A protein and the small-molecule ligand that binds it are described below.
Small molecule (SMILES): CC(=O)N[C@@H]1[C@@H](O)[C@H](O)[C@@H](CO)O[C@H]1O

Sequence of chain 1.A:
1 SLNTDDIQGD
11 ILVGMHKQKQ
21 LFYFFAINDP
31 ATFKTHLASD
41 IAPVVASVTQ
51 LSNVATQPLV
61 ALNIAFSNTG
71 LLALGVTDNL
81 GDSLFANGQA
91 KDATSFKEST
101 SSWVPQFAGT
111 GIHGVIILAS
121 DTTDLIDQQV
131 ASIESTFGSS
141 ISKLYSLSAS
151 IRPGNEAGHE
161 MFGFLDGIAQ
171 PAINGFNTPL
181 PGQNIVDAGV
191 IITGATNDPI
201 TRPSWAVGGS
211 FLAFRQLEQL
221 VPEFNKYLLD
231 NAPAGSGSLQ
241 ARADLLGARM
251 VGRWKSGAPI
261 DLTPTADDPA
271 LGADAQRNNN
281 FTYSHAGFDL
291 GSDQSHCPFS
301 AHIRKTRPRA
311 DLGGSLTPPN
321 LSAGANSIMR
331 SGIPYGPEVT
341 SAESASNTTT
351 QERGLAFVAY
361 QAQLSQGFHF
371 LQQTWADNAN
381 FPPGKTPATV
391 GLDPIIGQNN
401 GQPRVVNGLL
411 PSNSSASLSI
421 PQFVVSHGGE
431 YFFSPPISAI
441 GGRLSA

Binding-site contacts:
Ligand atom C1 contacts residue ASN413 of chain 1.A at 1.4 Å.
Ligand atom O7 contacts residue ASN413 of chain 1.A at 3.4 Å (h-bond).
Ligand atom C5 contacts residue SER415 of chain 1.A at 4.0 Å.
Ligand atom C1 contacts residue ALA416 of chain 1.A at 4.3 Å (hydrophobic).
Ligand atom C6 contacts residue ALA416 of chain 1.A at 4.4 Å (hydrophobic).
Ligand atom C1 contacts residue SER415 of chain 1.A at 4.1 Å.
Ligand atom C6 contacts residue SER415 of chain 1.A at 3.5 Å.
Ligand atom O6 contacts residue SER415 of chain 1.A at 4.2 Å.
Ligand atom C2 contacts residue ASN413 of chain 1.A at 2.4 Å.
Ligand atom C4 contacts residue ASN413 of chain 1.A at 4.2 Å.
Ligand atom C8 contacts residue ASN413 of chain 1.A at 4.4 Å.
Ligand atom N2 contacts residue ASN413 of chain 1.A at 2.8 Å (h-bond).
Ligand atom C5 contacts residue ASN413 of chain 1.A at 3.6 Å.
Ligand atom O6 contacts residue ALA416 of chain 1.A at 4.3 Å.
Ligand atom O5 contacts residue ASN413 of chain 1.A at 2.4 Å (h-bond).
Ligand atom C7 contacts residue ASN413 of chain 1.A at 3.3 Å.
Ligand atom O5 contacts residue ALA416 of chain 1.A at 3.7 Å.
Ligand atom C3 contacts residue ASN413 of chain 1.A at 3.7 Å.
Ligand atom O5 contacts residue SER415 of chain 1.A at 3.8 Å.